Binding-site contacts:
Ligand atom O contacts residue GLY25 of chain 1.S at 2.9 Å (h-bond).
Ligand atom CA contacts residue SER51 of chain 1.S at 3.9 Å.
Ligand atom CE2 contacts residue ALA44 of chain 1.R at 4.0 Å (hydrophobic).
Ligand atom CB contacts residue THR23 of chain 1.S at 3.8 Å.
Ligand atom N contacts residue THR23 of chain 1.S at 2.9 Å (h-bond).
Ligand atom O contacts residue ARG24 of chain 1.S at 3.5 Å.
Ligand atom O contacts residue SER51 of chain 1.S at 2.9 Å (h-bond).
Ligand atom CE2 contacts residue GLN45 of chain 1.R at 3.9 Å.
Ligand atom CB contacts residue SER51 of chain 1.S at 3.4 Å.
Ligand atom C contacts residue THR47 of chain 1.R at 3.5 Å.
Ligand atom CD1 contacts residue SER51 of chain 1.S at 3.5 Å.
Ligand atom CA contacts residue THR28 of chain 1.S at 3.2 Å.
Ligand atom CE3 contacts residue HIS31 of chain 1.R at 4.0 Å.
Ligand atom CD1 contacts residue THR47 of chain 1.R at 3.9 Å.
Ligand atom NE1 contacts residue GLN45 of chain 1.R at 2.8 Å (h-bond).
Ligand atom CH2 contacts residue GLY21 of chain 1.R at 3.5 Å.
Ligand atom NE1 contacts residue ALA44 of chain 1.R at 3.8 Å.
Ligand atom OXT contacts residue GLY25 of chain 1.S at 4.0 Å.
Ligand atom OXT contacts residue HIS49 of chain 1.R at 3.8 Å.
Ligand atom OXT contacts residue THR50 of chain 1.R at 3.0 Å (h-bond).
Ligand atom C contacts residue GLY25 of chain 1.S at 3.5 Å.
Ligand atom N contacts residue THR28 of chain 1.S at 2.7 Å (h-bond).
Ligand atom CZ2 contacts residue ILE53 of chain 1.R at 3.9 Å (hydrophobic).
Ligand atom OXT contacts residue THR47 of chain 1.R at 2.6 Å (h-bond).
Ligand atom CB contacts residue THR28 of chain 1.S at 3.5 Å.
Ligand atom N contacts residue GLY25 of chain 1.S at 2.7 Å (h-bond).
Ligand atom CE3 contacts residue HIS32 of chain 1.R at 4.0 Å.
Ligand atom N contacts residue ASP27 of chain 1.S at 3.0 Å (salt-bridge).
Ligand atom O contacts residue THR23 of chain 1.S at 4.0 Å.
Ligand atom CG contacts residue SER51 of chain 1.S at 3.8 Å.
Ligand atom CZ2 contacts residue ALA44 of chain 1.R at 4.0 Å (hydrophobic).
Ligand atom CD1 contacts residue GLN45 of chain 1.R at 3.5 Å.
Ligand atom N contacts residue ARG24 of chain 1.S at 4.0 Å.
Ligand atom CZ3 contacts residue GLY21 of chain 1.R at 3.7 Å.
Ligand atom CZ3 contacts residue HIS32 of chain 1.R at 4.0 Å.
Ligand atom CZ2 contacts residue THR50 of chain 1.R at 3.9 Å.
Ligand atom CA contacts residue GLY25 of chain 1.S at 3.5 Å.
Ligand atom O contacts residue THR47 of chain 1.R at 3.6 Å.
Ligand atom CA contacts residue THR23 of chain 1.S at 3.8 Å.
Ligand atom C contacts residue SER51 of chain 1.S at 3.5 Å.

Sequence of chain 1.S:
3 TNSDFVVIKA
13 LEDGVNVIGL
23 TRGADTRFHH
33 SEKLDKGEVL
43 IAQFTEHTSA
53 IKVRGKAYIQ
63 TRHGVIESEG

The protein below binds the small molecule below.
Small molecule (SMILES): N[C@@H](Cc1c[nH]c2ccccc12)C(=O)O

Sequence of chain 1.R:
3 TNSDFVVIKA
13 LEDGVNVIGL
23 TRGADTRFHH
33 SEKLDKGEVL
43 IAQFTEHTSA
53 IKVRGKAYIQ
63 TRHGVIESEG